The small molecule below binds the protein below.
Small molecule (SMILES): CC(=O)N[C@@H]1[C@@H](O)[C@H](O)[C@@H](CO)O[C@H]1O

Sequence of chain 1.A:
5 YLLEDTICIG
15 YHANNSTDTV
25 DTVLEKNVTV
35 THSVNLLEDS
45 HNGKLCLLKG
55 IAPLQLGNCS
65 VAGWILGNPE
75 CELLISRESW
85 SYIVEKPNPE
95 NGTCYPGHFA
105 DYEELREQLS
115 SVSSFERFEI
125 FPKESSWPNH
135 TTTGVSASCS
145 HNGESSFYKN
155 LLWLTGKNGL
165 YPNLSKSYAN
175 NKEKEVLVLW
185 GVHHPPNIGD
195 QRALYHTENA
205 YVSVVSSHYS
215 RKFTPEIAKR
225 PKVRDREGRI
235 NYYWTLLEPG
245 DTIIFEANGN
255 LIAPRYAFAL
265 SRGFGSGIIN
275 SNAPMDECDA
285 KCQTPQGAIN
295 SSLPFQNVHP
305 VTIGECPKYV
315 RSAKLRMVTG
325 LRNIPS

Binding-site contacts:
Ligand atom C8 contacts residue ASN294 of chain 1.A at 4.5 Å.
Ligand atom O5 contacts residue SER296 of chain 1.A at 2.9 Å (h-bond).
Ligand atom O7 contacts residue ASN294 of chain 1.A at 3.1 Å (h-bond).
Ligand atom C5 contacts residue SER296 of chain 1.A at 3.4 Å.
Ligand atom C1 contacts residue ASN294 of chain 1.A at 1.4 Å.
Ligand atom C6 contacts residue SER296 of chain 1.A at 3.9 Å.
Ligand atom N2 contacts residue ASN294 of chain 1.A at 3.0 Å (h-bond).
Ligand atom C1 contacts residue SER296 of chain 1.A at 3.2 Å.
Ligand atom C3 contacts residue ASN294 of chain 1.A at 3.8 Å.
Ligand atom C6 contacts residue LEU297 of chain 1.A at 4.2 Å (hydrophobic).
Ligand atom C5 contacts residue ASN294 of chain 1.A at 3.6 Å.
Ligand atom C2 contacts residue ASN294 of chain 1.A at 2.5 Å.
Ligand atom C7 contacts residue ASN294 of chain 1.A at 3.2 Å.
Ligand atom O5 contacts residue ASN294 of chain 1.A at 2.3 Å (h-bond).
Ligand atom O6 contacts residue LEU297 of chain 1.A at 3.7 Å.
Ligand atom C4 contacts residue ASN294 of chain 1.A at 4.2 Å.